Binding-site contacts:
Ligand atom C1 contacts residue SER249 of chain 1.C at 3.7 Å.
Ligand atom O1A contacts residue ASN247 of chain 1.C at 3.8 Å.
Ligand atom C4 contacts residue ASN113 of chain 1.B at 3.6 Å.
Ligand atom O9 contacts residue SER43 of chain 1.C at 2.9 Å (h-bond).
Ligand atom C10 contacts residue ASN247 of chain 1.C at 3.7 Å.
Ligand atom O9 contacts residue LYS42 of chain 1.C at 3.4 Å.
Ligand atom O1B contacts residue SER249 of chain 1.C at 3.8 Å.
Ligand atom C9 contacts residue GLN253 of chain 1.C at 3.8 Å.
Ligand atom O6 contacts residue SER45 of chain 1.C at 3.7 Å.
Ligand atom O1B contacts residue SER251 of chain 1.C at 2.8 Å (h-bond).
Ligand atom O7 contacts residue LEU37 of chain 1.C at 3.7 Å.
Ligand atom C4 contacts residue EDO1 of chain 1.X at 3.8 Å.
Ligand atom C7 contacts residue GLN253 of chain 1.C at 3.6 Å.
Ligand atom C5 contacts residue SER43 of chain 1.C at 3.8 Å.
Ligand atom O1A contacts residue SER249 of chain 1.C at 2.8 Å (h-bond).
Ligand atom C11 contacts residue GLN253 of chain 1.C at 3.3 Å.
Ligand atom C6 contacts residue LYS42 of chain 1.C at 3.4 Å.
Ligand atom O1A contacts residue SER251 of chain 1.C at 3.5 Å (h-bond).
Ligand atom O3 contacts residue ASN113 of chain 1.B at 2.5 Å (h-bond).
Ligand atom N5 contacts residue ASN247 of chain 1.C at 2.9 Å (h-bond).
Ligand atom O4 contacts residue EDO1 of chain 1.X at 3.0 Å (h-bond).
Ligand atom C6 contacts residue SER43 of chain 1.C at 3.7 Å.
Ligand atom O6 contacts residue LYS42 of chain 1.C at 2.9 Å (salt-bridge).
Ligand atom C11 contacts residue LEU37 of chain 1.C at 3.8 Å (hydrophobic).
Ligand atom C4 contacts residue ASN247 of chain 1.C at 3.7 Å.
Ligand atom C6 contacts residue SER45 of chain 1.C at 3.8 Å.
Ligand atom O8 contacts residue SER43 of chain 1.C at 3.1 Å (h-bond).
Ligand atom O6 contacts residue SER43 of chain 1.C at 3.2 Å (h-bond).
Ligand atom C11 contacts residue PHE50 of chain 1.D at 3.5 Å (hydrophobic).
Ligand atom C5 contacts residue ASN247 of chain 1.C at 3.8 Å.
Ligand atom C9 contacts residue SER43 of chain 1.C at 3.6 Å.
Ligand atom C6 contacts residue ILE44 of chain 1.C at 3.1 Å (hydrophobic).
Ligand atom N5 contacts residue GLN253 of chain 1.C at 3.3 Å (h-bond).
Ligand atom O4 contacts residue ASN106 of chain 1.C at 3.2 Å (h-bond).
Ligand atom O10 contacts residue LEU37 of chain 1.C at 3.6 Å.
Ligand atom C1 contacts residue SER251 of chain 1.C at 3.4 Å.
Ligand atom O6 contacts residue SER43 of chain 1.C at 3.3 Å (h-bond).
Ligand atom C11 contacts residue ASN247 of chain 1.C at 3.7 Å.
Ligand atom C3 contacts residue ASN113 of chain 1.B at 3.1 Å.
Ligand atom C10 contacts residue GLN253 of chain 1.C at 3.4 Å.

This protein binds this small molecule.
Small molecule (SMILES): CC(=O)N[C@H]1[C@H](O[C@@H]2[C@H](O[C@]3(C(=O)O)C[C@H](O)[C@@H](NC(C)=O)[C@H]([C@H](O)[C@H](O)CO)O3)[C@@H](O)[C@H](O)O[C@@H]2CO)O[C@H](CO)[C@H](O)[C@@H]1O[C@@H]1O[C@H](CO)[C@H](O)[C@H](O)[C@H]1O

Sequence of chain 1.C:
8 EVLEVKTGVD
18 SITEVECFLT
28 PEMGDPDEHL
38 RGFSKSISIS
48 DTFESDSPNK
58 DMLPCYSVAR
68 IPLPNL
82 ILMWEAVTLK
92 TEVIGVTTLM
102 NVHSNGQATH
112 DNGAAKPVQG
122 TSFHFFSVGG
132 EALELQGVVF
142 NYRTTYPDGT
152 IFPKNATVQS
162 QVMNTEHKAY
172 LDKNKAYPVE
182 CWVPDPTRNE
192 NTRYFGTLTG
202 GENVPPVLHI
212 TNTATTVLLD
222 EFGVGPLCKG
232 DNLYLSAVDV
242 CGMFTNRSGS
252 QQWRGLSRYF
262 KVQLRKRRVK

Sequence of chain 1.D:
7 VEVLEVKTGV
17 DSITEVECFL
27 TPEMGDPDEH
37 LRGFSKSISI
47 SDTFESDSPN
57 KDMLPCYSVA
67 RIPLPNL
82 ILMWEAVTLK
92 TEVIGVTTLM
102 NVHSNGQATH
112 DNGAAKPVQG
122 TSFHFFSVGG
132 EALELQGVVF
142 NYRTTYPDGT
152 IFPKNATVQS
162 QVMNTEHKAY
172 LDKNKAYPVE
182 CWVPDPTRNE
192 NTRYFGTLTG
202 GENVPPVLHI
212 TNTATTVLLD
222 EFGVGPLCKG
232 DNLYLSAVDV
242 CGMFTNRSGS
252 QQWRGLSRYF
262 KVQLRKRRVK

Sequence of chain 1.B:
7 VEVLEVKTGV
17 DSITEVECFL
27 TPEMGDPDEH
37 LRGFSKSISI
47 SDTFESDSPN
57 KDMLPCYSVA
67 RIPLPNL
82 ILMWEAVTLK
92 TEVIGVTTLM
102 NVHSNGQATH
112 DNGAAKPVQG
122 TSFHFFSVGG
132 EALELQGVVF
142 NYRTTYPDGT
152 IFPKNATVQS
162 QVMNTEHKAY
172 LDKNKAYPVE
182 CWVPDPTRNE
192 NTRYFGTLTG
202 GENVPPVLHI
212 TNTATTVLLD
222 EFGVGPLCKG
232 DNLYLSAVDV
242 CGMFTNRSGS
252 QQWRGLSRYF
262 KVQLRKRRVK